The protein below binds the small molecule below.
Small molecule (SMILES): C[C@H](N)C(=O)O

Sequence of chain 1.C:
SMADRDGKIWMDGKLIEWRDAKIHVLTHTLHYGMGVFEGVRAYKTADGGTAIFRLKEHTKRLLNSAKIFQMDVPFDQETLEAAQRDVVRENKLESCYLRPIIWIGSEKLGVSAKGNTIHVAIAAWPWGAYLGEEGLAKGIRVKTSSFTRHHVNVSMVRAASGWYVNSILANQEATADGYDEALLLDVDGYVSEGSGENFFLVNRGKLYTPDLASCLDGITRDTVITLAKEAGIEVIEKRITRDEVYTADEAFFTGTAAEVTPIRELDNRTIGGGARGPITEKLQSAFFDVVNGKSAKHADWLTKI

Binding-site contacts:
Ligand atom C contacts residue ALA263 of chain 1.C at 3.9 Å (hydrophobic).
Ligand atom C contacts residue GLY44 of chain 1.C at 4.5 Å.
Ligand atom O contacts residue TYR102 of chain 1.C at 2.4 Å (h-bond).
Ligand atom CA contacts residue LLP165 of chain 1.C at 3.7 Å.
Ligand atom CB contacts residue ARG104 of chain 1.C at 3.9 Å.
Ligand atom O contacts residue THR262 of chain 1.C at 4.0 Å.
Ligand atom CA contacts residue TYR102 of chain 1.C at 3.9 Å (hydrophobic).
Ligand atom OXT contacts residue ALA263 of chain 1.C at 3.2 Å (h-bond).
Ligand atom OXT contacts residue TYR102 of chain 1.C at 4.5 Å.
Ligand atom C contacts residue TYR102 of chain 1.C at 3.4 Å (hydrophobic).
Ligand atom O contacts residue GLY44 of chain 1.C at 3.5 Å.
Ligand atom O contacts residue ALA263 of chain 1.C at 3.9 Å.
Ligand atom N contacts residue GLY202 of chain 1.C at 3.4 Å (h-bond).
Ligand atom OXT contacts residue THR262 of chain 1.C at 3.5 Å (h-bond).
Ligand atom OXT contacts residue GLY202 of chain 1.C at 4.4 Å.
Ligand atom C contacts residue THR262 of chain 1.C at 4.4 Å.
Ligand atom OXT contacts residue GLY261 of chain 1.C at 4.4 Å.
Ligand atom C contacts residue LLP165 of chain 1.C at 3.9 Å.
Ligand atom N contacts residue LLP165 of chain 1.C at 3.2 Å.
Ligand atom CB contacts residue TYR102 of chain 1.C at 3.6 Å (hydrophobic).
Ligand atom OXT contacts residue LLP165 of chain 1.C at 3.8 Å.